Sequence of chain 5.E:
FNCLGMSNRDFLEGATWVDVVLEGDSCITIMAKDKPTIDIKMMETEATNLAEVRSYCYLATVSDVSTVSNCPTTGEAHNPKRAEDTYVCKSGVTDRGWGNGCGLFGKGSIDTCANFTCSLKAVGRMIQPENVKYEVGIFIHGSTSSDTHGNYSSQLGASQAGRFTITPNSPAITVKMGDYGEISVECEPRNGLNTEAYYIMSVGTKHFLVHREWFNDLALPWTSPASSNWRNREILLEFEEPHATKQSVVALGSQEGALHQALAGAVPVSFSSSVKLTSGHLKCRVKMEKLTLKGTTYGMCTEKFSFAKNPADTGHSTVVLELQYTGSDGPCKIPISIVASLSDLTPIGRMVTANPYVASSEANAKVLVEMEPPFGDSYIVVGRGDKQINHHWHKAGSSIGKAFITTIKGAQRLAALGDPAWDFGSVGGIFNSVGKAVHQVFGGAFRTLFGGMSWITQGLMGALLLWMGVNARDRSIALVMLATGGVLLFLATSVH

A small-molecule ligand and the protein it binds are described below.
Small molecule (SMILES): CC(=O)N[C@@H]1[C@@H](O)[C@H](O)[C@@H](CO)O[C@H]1O

Binding-site contacts:
Ligand atom C1 contacts residue THR89 of chain 5.E at 4.4 Å.
Ligand atom N2 contacts residue ASN118 of chain 5.E at 2.9 Å (h-bond).
Ligand atom C8 contacts residue ASN118 of chain 5.E at 4.4 Å.
Ligand atom C5 contacts residue PHE119 of chain 5.E at 4.4 Å (hydrophobic).
Ligand atom C6 contacts residue THR89 of chain 5.E at 4.2 Å.
Ligand atom C3 contacts residue ASN118 of chain 5.E at 3.8 Å.
Ligand atom C4 contacts residue ASN118 of chain 5.E at 4.2 Å.
Ligand atom O7 contacts residue SER66 of chain 5.E at 3.5 Å.
Ligand atom C2 contacts residue ASN118 of chain 5.E at 2.5 Å.
Ligand atom O7 contacts residue ASN118 of chain 5.E at 3.0 Å (h-bond).
Ligand atom C7 contacts residue TYR90 of chain 5.E at 4.1 Å (hydrophobic).
Ligand atom O6 contacts residue THR120 of chain 5.E at 2.5 Å (h-bond).
Ligand atom O5 contacts residue PHE119 of chain 5.E at 3.8 Å.
Ligand atom C7 contacts residue ASN118 of chain 5.E at 3.1 Å.
Ligand atom C5 contacts residue THR120 of chain 5.E at 4.0 Å.
Ligand atom O5 contacts residue THR89 of chain 5.E at 4.3 Å.
Ligand atom N2 contacts residue TYR90 of chain 5.E at 4.4 Å.
Ligand atom O7 contacts residue ASP67 of chain 5.E at 3.5 Å (salt-bridge).
Ligand atom C5 contacts residue ASN118 of chain 5.E at 3.6 Å.
Ligand atom C5 contacts residue THR89 of chain 5.E at 4.2 Å.
Ligand atom C8 contacts residue TYR90 of chain 5.E at 3.8 Å (hydrophobic).
Ligand atom C1 contacts residue ASN118 of chain 5.E at 1.4 Å.
Ligand atom O6 contacts residue PHE119 of chain 5.E at 4.0 Å.
Ligand atom O5 contacts residue ASN118 of chain 5.E at 2.3 Å (h-bond).
Ligand atom C8 contacts residue ASP67 of chain 5.E at 4.0 Å.
Ligand atom C6 contacts residue PHE119 of chain 5.E at 3.8 Å (hydrophobic).
Ligand atom C6 contacts residue THR120 of chain 5.E at 3.4 Å.
Ligand atom O5 contacts residue THR120 of chain 5.E at 3.4 Å (h-bond).
Ligand atom C1 contacts residue SER66 of chain 5.E at 4.5 Å.
Ligand atom O5 contacts residue SER66 of chain 5.E at 4.4 Å.
Ligand atom C7 contacts residue ASP67 of chain 5.E at 3.9 Å.